This protein binds this small molecule.
Small molecule (SMILES): N[C@@H](CC(=O)O)Cn1nnc(-c2ccc(Oc3ncc(Cl)cc3F)cc2)n1

Binding-site contacts:
Ligand atom C5 contacts residue TYR381 of chain 1.A at 3.6 Å (hydrophobic).
Ligand atom O17 contacts residue ZN1 of chain 1.B at 2.8 Å.
Ligand atom N14 contacts residue GLN139 of chain 1.A at 2.8 Å (h-bond).
Ligand atom N14 contacts residue GLU274 of chain 1.A at 2.7 Å (salt-bridge).
Ligand atom C13 contacts residue GLY272 of chain 1.A at 3.6 Å.
Ligand atom C16 contacts residue HIS298 of chain 1.A at 3.6 Å.
Ligand atom C3 contacts residue TYR270 of chain 1.A at 3.5 Å (hydrophobic).
Ligand atom O17 contacts residue HIS298 of chain 1.A at 3.1 Å.
Ligand atom N11 contacts residue TYR270 of chain 1.A at 3.3 Å.
Ligand atom C5 contacts residue PHE317 of chain 1.A at 3.4 Å (hydrophobic).
Ligand atom C7 contacts residue GLN139 of chain 1.A at 3.3 Å.
Ligand atom N11 contacts residue GLN139 of chain 1.A at 3.4 Å (h-bond).
Ligand atom O17 contacts residue HIS302 of chain 1.A at 3.2 Å (h-bond).
Ligand atom O17 contacts residue GLU274 of chain 1.A at 3.1 Å (salt-bridge).
Ligand atom N10 contacts residue TYR270 of chain 1.A at 3.3 Å.
Ligand atom C6 contacts residue PHE317 of chain 1.A at 3.6 Å (hydrophobic).
Ligand atom O18 contacts residue TYR386 of chain 1.A at 2.8 Å (h-bond).
Ligand atom O19 contacts residue PRO377 of chain 1.A at 3.1 Å (h-bond).
Ligand atom C20 contacts residue PRO377 of chain 1.A at 3.5 Å (hydrophobic).
Ligand atom C22 contacts residue TRP314 of chain 1.A at 3.2 Å (hydrophobic).
Ligand atom N8 contacts residue GLN139 of chain 1.A at 3.1 Å (h-bond).
Ligand atom O18 contacts residue HIS302 of chain 1.A at 3.5 Å (h-bond).
Ligand atom O18 contacts residue HIS298 of chain 1.A at 3.1 Å (h-bond).
Ligand atom O17 contacts residue GLU299 of chain 1.A at 2.5 Å (salt-bridge).
Ligand atom N25 contacts residue TYR381 of chain 1.A at 3.5 Å.
Ligand atom C22 contacts residue PHE317 of chain 1.A at 3.6 Å (hydrophobic).
Ligand atom C23 contacts residue PHE317 of chain 1.A at 3.5 Å (hydrophobic).
Ligand atom N10 contacts residue GLN139 of chain 1.A at 3.4 Å (h-bond).
Ligand atom N11 contacts residue GLN137 of chain 1.A at 3.3 Å (h-bond).
Ligand atom N9 contacts residue GLN139 of chain 1.A at 3.1 Å (h-bond).
Ligand atom O18 contacts residue GLU321 of chain 1.A at 3.2 Å (salt-bridge).
Ligand atom C16 contacts residue GLU274 of chain 1.A at 3.6 Å.
Ligand atom C15 contacts residue GLY272 of chain 1.A at 2.8 Å.
Ligand atom N10 contacts residue GLN137 of chain 1.A at 2.9 Å (h-bond).
Ligand atom C4 contacts residue TYR381 of chain 1.A at 3.5 Å (hydrophobic).
Ligand atom C16 contacts residue ZN1 of chain 1.B at 2.7 Å.
Ligand atom C12 contacts residue GLY272 of chain 1.A at 3.2 Å.
Ligand atom F27 contacts residue LEU372 of chain 1.A at 3.3 Å.
Ligand atom F27 contacts residue TRP314 of chain 1.A at 3.0 Å.
Ligand atom O18 contacts residue ZN1 of chain 1.B at 2.0 Å.

Sequence of chain 1.A:
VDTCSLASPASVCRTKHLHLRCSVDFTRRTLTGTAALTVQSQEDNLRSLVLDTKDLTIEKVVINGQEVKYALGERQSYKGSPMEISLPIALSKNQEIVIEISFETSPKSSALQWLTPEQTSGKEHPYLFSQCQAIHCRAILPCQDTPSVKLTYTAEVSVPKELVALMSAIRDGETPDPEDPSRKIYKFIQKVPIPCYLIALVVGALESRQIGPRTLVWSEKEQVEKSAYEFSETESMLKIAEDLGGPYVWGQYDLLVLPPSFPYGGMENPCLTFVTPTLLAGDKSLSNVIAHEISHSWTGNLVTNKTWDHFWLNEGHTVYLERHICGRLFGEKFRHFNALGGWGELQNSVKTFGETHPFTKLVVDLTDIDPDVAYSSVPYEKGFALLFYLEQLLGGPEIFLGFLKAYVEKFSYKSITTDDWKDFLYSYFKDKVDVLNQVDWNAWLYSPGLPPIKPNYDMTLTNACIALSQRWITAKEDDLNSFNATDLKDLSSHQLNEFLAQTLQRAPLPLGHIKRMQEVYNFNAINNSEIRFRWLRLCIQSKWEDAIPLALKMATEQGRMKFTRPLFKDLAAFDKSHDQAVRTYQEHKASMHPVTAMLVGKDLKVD